Binding-site contacts:
Ligand atom O3G contacts residue LYS138 of chain 1.A at 3.0 Å (salt-bridge).
Ligand atom O2A contacts residue VAL31 of chain 1.A at 3.5 Å.
Ligand atom PA contacts residue MG1 of chain 1.D at 3.1 Å.
Ligand atom O1A contacts residue LYS43 of chain 1.A at 2.8 Å (salt-bridge).
Ligand atom O3G contacts residue ASP136 of chain 1.A at 2.4 Å (salt-bridge).
Ligand atom N6 contacts residue THR89 of chain 1.A at 3.6 Å (h-bond).
Ligand atom C2 contacts residue TRP91 of chain 1.A at 3.3 Å (hydrophobic).
Ligand atom O3A contacts residue GLY26 of chain 1.A at 3.2 Å.
Ligand atom PG contacts residue ASP136 of chain 1.A at 3.6 Å.
Ligand atom N6 contacts residue ALA41 of chain 1.A at 3.5 Å.
Ligand atom O1A contacts residue ASP154 of chain 1.A at 3.0 Å (salt-bridge).
Ligand atom O4' contacts residue ILE23 of chain 1.A at 3.5 Å.
Ligand atom PB contacts residue MG1 of chain 1.D at 3.0 Å.
Ligand atom O1G contacts residue SER27 of chain 1.A at 2.6 Å (h-bond).
Ligand atom O3A contacts residue MG1 of chain 1.D at 3.4 Å.
Ligand atom O2G contacts residue ASP154 of chain 1.A at 2.9 Å (salt-bridge).
Ligand atom O3G contacts residue SER27 of chain 1.A at 2.9 Å (h-bond).
Ligand atom O1B contacts residue ASN141 of chain 1.A at 2.9 Å (h-bond).
Ligand atom PG contacts residue MG1 of chain 1.D at 3.3 Å.
Ligand atom O2A contacts residue LYS43 of chain 1.A at 3.3 Å.
Ligand atom O3' contacts residue GLU106 of chain 1.B at 3.0 Å (salt-bridge).
Ligand atom N3 contacts residue TRP91 of chain 1.A at 3.5 Å.
Ligand atom O4' contacts residue VAL31 of chain 1.A at 3.5 Å.
Ligand atom PG contacts residue SER27 of chain 1.A at 3.4 Å.
Ligand atom N1 contacts residue CYS92 of chain 1.A at 2.9 Å (h-bond).
Ligand atom O1G contacts residue GLY26 of chain 1.A at 3.5 Å.
Ligand atom O1B contacts residue ASN140 of chain 1.A at 3.5 Å.
Ligand atom N6 contacts residue GLN90 of chain 1.A at 2.8 Å (h-bond).
Ligand atom O1B contacts residue MG1 of chain 1.D at 2.0 Å.
Ligand atom O2A contacts residue GLY26 of chain 1.A at 3.1 Å (h-bond).
Ligand atom C5 contacts residue PHE143 of chain 1.A at 3.6 Å (hydrophobic).
Ligand atom C6 contacts residue ALA41 of chain 1.A at 3.6 Å (hydrophobic).
Ligand atom N6 contacts residue LEU74 of chain 1.A at 3.5 Å.
Ligand atom O2B contacts residue ASN140 of chain 1.A at 3.5 Å.
Ligand atom O1A contacts residue MG1 of chain 1.D at 1.9 Å.
Ligand atom C2 contacts residue CYS92 of chain 1.A at 3.6 Å (hydrophobic).
Ligand atom O3G contacts residue ASN141 of chain 1.A at 3.4 Å (h-bond).
Ligand atom N1 contacts residue TRP91 of chain 1.A at 3.5 Å.
Ligand atom O2G contacts residue ASN141 of chain 1.A at 2.9 Å (h-bond).
Ligand atom O2G contacts residue MG1 of chain 1.D at 2.0 Å.

Sequence of chain 1.A:
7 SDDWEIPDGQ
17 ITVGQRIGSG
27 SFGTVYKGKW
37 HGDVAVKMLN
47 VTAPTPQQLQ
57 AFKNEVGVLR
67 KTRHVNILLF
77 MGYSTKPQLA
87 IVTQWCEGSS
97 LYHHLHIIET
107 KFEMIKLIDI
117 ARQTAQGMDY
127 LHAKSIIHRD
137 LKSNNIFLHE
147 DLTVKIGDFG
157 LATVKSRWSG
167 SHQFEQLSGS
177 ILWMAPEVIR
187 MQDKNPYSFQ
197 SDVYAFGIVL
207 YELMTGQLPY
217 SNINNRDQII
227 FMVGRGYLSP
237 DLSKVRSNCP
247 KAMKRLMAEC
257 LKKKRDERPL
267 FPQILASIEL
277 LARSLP

Sequence of chain 1.B:
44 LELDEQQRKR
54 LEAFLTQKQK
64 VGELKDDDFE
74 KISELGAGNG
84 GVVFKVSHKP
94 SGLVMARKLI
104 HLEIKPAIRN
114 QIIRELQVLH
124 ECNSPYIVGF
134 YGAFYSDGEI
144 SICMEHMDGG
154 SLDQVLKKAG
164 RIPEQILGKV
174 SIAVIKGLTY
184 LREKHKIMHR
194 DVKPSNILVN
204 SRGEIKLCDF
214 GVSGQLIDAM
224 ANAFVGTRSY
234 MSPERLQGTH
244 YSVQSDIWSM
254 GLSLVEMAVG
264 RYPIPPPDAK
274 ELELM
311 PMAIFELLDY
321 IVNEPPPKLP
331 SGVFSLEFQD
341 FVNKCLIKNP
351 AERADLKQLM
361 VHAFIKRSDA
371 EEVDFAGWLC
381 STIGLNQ

The small molecule below binds the protein below.
Small molecule (SMILES): Nc1ncnc2c1ncn2[C@@H]1O[C@H](CO[P](=O)(O)O[P](=O)(O)NP(=O)(O)O)[C@@H](O)[C@H]1O